A small-molecule ligand and the protein it binds are described below.
Small molecule (SMILES): N[C@@H](CC(=O)O)C(=O)O

Sequence of chain 1.A:
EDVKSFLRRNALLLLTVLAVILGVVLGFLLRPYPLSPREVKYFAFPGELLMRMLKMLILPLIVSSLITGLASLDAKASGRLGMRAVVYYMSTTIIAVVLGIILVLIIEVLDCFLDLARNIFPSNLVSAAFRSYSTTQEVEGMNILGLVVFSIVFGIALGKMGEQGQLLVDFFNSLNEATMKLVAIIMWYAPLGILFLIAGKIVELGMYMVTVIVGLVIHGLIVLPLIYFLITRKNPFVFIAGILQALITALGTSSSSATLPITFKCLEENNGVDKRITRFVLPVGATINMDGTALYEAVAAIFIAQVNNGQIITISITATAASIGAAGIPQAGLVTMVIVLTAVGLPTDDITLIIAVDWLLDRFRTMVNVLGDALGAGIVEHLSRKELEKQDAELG

Binding-site contacts:
Ligand atom CB contacts residue ALA421 of chain 1.A at 3.4 Å (hydrophobic).
Ligand atom O contacts residue SER345 of chain 1.A at 2.7 Å (h-bond).
Ligand atom OD1 contacts residue ARG459 of chain 1.A at 3.0 Å (salt-bridge).
Ligand atom OXT contacts residue GLY422 of chain 1.A at 3.1 Å (h-bond).
Ligand atom C contacts residue ASN463 of chain 1.A at 3.6 Å.
Ligand atom CG contacts residue ALA426 of chain 1.A at 3.9 Å (hydrophobic).
Ligand atom OD2 contacts residue ARG459 of chain 1.A at 3.3 Å (salt-bridge).
Ligand atom CG contacts residue ASP456 of chain 1.A at 3.4 Å.
Ligand atom C contacts residue THR460 of chain 1.A at 3.7 Å.
Ligand atom CG contacts residue ILE423 of chain 1.A at 4.0 Å (hydrophobic).
Ligand atom OD2 contacts residue ASP456 of chain 1.A at 3.0 Å (salt-bridge).
Ligand atom CA contacts residue THR460 of chain 1.A at 3.4 Å.
Ligand atom OXT contacts residue SER343 of chain 1.A at 3.5 Å (h-bond).
Ligand atom O contacts residue GLY422 of chain 1.A at 4.0 Å.
Ligand atom CA contacts residue ILE423 of chain 1.A at 3.8 Å (hydrophobic).
Ligand atom CB contacts residue THR382 of chain 1.A at 3.8 Å.
Ligand atom OD1 contacts residue THR382 of chain 1.A at 2.7 Å (h-bond).
Ligand atom CA contacts residue ASN463 of chain 1.A at 3.7 Å.
Ligand atom C contacts residue SER345 of chain 1.A at 3.4 Å.
Ligand atom CG contacts residue GLY427 of chain 1.A at 3.4 Å.
Ligand atom OD2 contacts residue ILE423 of chain 1.A at 3.5 Å (h-bond).
Ligand atom CA contacts residue ASP456 of chain 1.A at 3.8 Å.
Ligand atom OXT contacts residue SER345 of chain 1.A at 2.8 Å (h-bond).
Ligand atom CG contacts residue THR382 of chain 1.A at 3.6 Å.
Ligand atom N contacts residue ASP456 of chain 1.A at 2.8 Å (salt-bridge).
Ligand atom OD2 contacts residue ALA426 of chain 1.A at 2.9 Å (h-bond).
Ligand atom OD2 contacts residue GLY427 of chain 1.A at 2.8 Å (h-bond).
Ligand atom O contacts residue ASN463 of chain 1.A at 2.8 Å (h-bond).
Ligand atom OD1 contacts residue ASP456 of chain 1.A at 3.8 Å.
Ligand atom N contacts residue ILE423 of chain 1.A at 3.4 Å (h-bond).
Ligand atom CB contacts residue ILE423 of chain 1.A at 3.4 Å (hydrophobic).
Ligand atom OXT contacts residue THR460 of chain 1.A at 3.9 Å.
Ligand atom OD2 contacts residue GLN425 of chain 1.A at 3.7 Å.
Ligand atom C contacts residue GLY422 of chain 1.A at 4.0 Å.
Ligand atom OD1 contacts residue GLY427 of chain 1.A at 3.5 Å (h-bond).
Ligand atom CG contacts residue ARG459 of chain 1.A at 3.5 Å.
Ligand atom N contacts residue THR460 of chain 1.A at 2.8 Å (h-bond).
Ligand atom OXT contacts residue ILE423 of chain 1.A at 3.6 Å.
Ligand atom N contacts residue SER343 of chain 1.A at 2.8 Å (h-bond).
Ligand atom OXT contacts residue SER344 of chain 1.A at 3.4 Å.